Binding-site contacts:
Ligand atom SAG contacts residue THR4 of chain 26.B at 3.9 Å.
Ligand atom O5B contacts residue LYS156 of chain 26.B at 3.3 Å.
Ligand atom O4 contacts residue HIS155 of chain 26.B at 3.5 Å (h-bond).
Ligand atom O6A contacts residue SER93 of chain 26.B at 3.2 Å.
Ligand atom O3 contacts residue ALA158 of chain 26.B at 3.0 Å (h-bond).
Ligand atom O6B contacts residue ARG157 of chain 26.B at 3.3 Å (salt-bridge).
Ligand atom O6A contacts residue HIS94 of chain 26.B at 3.2 Å (h-bond).
Ligand atom OBI contacts residue LYS156 of chain 26.B at 4.0 Å.
Ligand atom OAF contacts residue ALA158 of chain 26.B at 3.3 Å.
Ligand atom O6B contacts residue LEU62 of chain 26.B at 4.0 Å.
Ligand atom C4 contacts residue LYS156 of chain 26.B at 4.0 Å.
Ligand atom OAF contacts residue ARG157 of chain 26.B at 2.8 Å (salt-bridge).
Ligand atom O6B contacts residue LYS156 of chain 26.B at 3.3 Å.
Ligand atom OAH contacts residue ARG157 of chain 26.B at 3.1 Å (salt-bridge).
Ligand atom OAH contacts residue ASP3 of chain 26.B at 4.0 Å.
Ligand atom O6A contacts residue LEU62 of chain 26.B at 3.4 Å.
Ligand atom OAH contacts residue LEU2 of chain 26.B at 2.8 Å (h-bond).
Ligand atom C6 contacts residue HIS155 of chain 26.B at 3.4 Å.
Ligand atom C5 contacts residue LEU62 of chain 26.B at 3.8 Å (hydrophobic).
Ligand atom C3 contacts residue ALA158 of chain 26.B at 4.0 Å (hydrophobic).
Ligand atom SAG contacts residue ARG157 of chain 26.B at 3.6 Å (salt-bridge).
Ligand atom C6 contacts residue HIS94 of chain 26.B at 3.9 Å.
Ligand atom O4 contacts residue SER93 of chain 26.B at 3.0 Å (h-bond).
Ligand atom OAH contacts residue THR4 of chain 26.B at 3.7 Å.
Ligand atom O6A contacts residue HIS155 of chain 26.B at 3.8 Å.
Ligand atom C6 contacts residue SER93 of chain 26.B at 4.0 Å.
Ligand atom O6B contacts residue HIS155 of chain 26.B at 3.3 Å (h-bond).
Ligand atom O5 contacts residue LYS156 of chain 26.B at 3.4 Å.
Ligand atom O5 contacts residue ARG157 of chain 26.B at 3.8 Å.
Ligand atom O3 contacts residue ARG157 of chain 26.B at 3.3 Å (salt-bridge).
Ligand atom C6 contacts residue LEU62 of chain 26.B at 3.5 Å (hydrophobic).
Ligand atom OAF contacts residue THR4 of chain 26.B at 2.9 Å (h-bond).
Ligand atom O4 contacts residue LYS156 of chain 26.B at 3.5 Å.
Ligand atom C2 contacts residue ALA158 of chain 26.B at 3.7 Å (hydrophobic).
Ligand atom C3 contacts residue LYS156 of chain 26.B at 4.0 Å.
Ligand atom O5 contacts residue HIS155 of chain 26.B at 3.6 Å.
Ligand atom O3 contacts residue LYS156 of chain 26.B at 3.0 Å.
Ligand atom C3 contacts residue ARG157 of chain 26.B at 3.7 Å.
Ligand atom O6B contacts residue HIS94 of chain 26.B at 4.0 Å.
Ligand atom C5 contacts residue HIS155 of chain 26.B at 4.0 Å.

Sequence of chain 26.B:
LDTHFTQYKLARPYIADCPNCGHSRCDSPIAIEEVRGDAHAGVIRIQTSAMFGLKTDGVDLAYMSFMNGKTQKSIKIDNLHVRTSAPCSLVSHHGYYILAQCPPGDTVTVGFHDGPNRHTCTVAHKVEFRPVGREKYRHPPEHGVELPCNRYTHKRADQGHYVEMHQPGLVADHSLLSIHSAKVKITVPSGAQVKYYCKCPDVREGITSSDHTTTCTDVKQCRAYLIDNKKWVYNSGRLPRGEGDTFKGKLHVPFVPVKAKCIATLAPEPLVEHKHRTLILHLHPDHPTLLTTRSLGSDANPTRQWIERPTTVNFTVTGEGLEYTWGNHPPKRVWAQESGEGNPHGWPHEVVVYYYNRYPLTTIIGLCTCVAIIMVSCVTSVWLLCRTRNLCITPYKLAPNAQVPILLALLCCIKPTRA

This small molecule binds to this protein.
Small molecule (SMILES): O=C(O)[C@@H]1O[C@H](O[C@H]2[C@@H](OS(=O)(=O)O)O[C@@H](O)[C@H](NS(=O)(=O)O)[C@H]2O)[C@@H](OS(=O)(=O)O)[C@H](O)[C@@H]1O